A small-molecule ligand and the protein it binds are described below.
Small molecule (SMILES): Cc1nc(N2CCC3(CC2)CO[C@@H](C)[C@H]3N)c(CO)nc1-c1cccc(Cl)c1Cl

Binding-site contacts:
Ligand atom N16 contacts residue THR108 of chain 1.B at 2.5 Å (h-bond).
Ligand atom N03 contacts residue THR219 of chain 1.B at 3.6 Å.
Ligand atom C14 contacts residue GLU249 of chain 1.B at 3.5 Å.
Ligand atom C18 contacts residue THR218 of chain 1.B at 3.6 Å.
Ligand atom C14 contacts residue THR108 of chain 1.B at 3.2 Å.
Ligand atom C23 contacts residue THR219 of chain 1.B at 3.7 Å.
Ligand atom CL29 contacts residue LEU254 of chain 1.B at 3.7 Å.
Ligand atom CL27 contacts residue GLN257 of chain 1.B at 3.5 Å.
Ligand atom C17 contacts residue THR219 of chain 1.B at 3.6 Å.
Ligand atom CL27 contacts residue GLN495 of chain 1.B at 3.4 Å.
Ligand atom C11 contacts residue PHE113 of chain 1.B at 3.4 Å (hydrophobic).
Ligand atom CL29 contacts residue ARG111 of chain 1.B at 3.4 Å.
Ligand atom C15 contacts residue PHE113 of chain 1.B at 3.7 Å (hydrophobic).
Ligand atom O12 contacts residue PHE113 of chain 1.B at 3.2 Å (h-bond).
Ligand atom O19 contacts residue THR218 of chain 1.B at 2.9 Å (h-bond).
Ligand atom C01 contacts residue GLU250 of chain 1.B at 3.5 Å.
Ligand atom C26 contacts residue ARG111 of chain 1.B at 3.4 Å.
Ligand atom N16 contacts residue THR253 of chain 1.B at 3.6 Å (h-bond).
Ligand atom O19 contacts residue LEU216 of chain 1.B at 3.1 Å (h-bond).
Ligand atom C07 contacts residue PHE113 of chain 1.B at 3.3 Å (hydrophobic).
Ligand atom N16 contacts residue GLU110 of chain 1.B at 3.0 Å (salt-bridge).
Ligand atom O19 contacts residue ASN217 of chain 1.B at 3.5 Å.
Ligand atom C07 contacts residue GLU110 of chain 1.B at 3.6 Å.
Ligand atom C01 contacts residue LEU254 of chain 1.B at 3.6 Å (hydrophobic).
Ligand atom O19 contacts residue THR219 of chain 1.B at 3.6 Å (h-bond).
Ligand atom CL29 contacts residue THR253 of chain 1.B at 3.4 Å.
Ligand atom C07 contacts residue ARG111 of chain 1.B at 3.6 Å.
Ligand atom C06 contacts residue ARG111 of chain 1.B at 3.3 Å.
Ligand atom C18 contacts residue LEU216 of chain 1.B at 3.3 Å (hydrophobic).
Ligand atom N03 contacts residue THR253 of chain 1.B at 3.7 Å.
Ligand atom C24 contacts residue LYS492 of chain 1.B at 3.4 Å.
Ligand atom C15 contacts residue THR253 of chain 1.B at 3.4 Å.
Ligand atom C01 contacts residue PRO491 of chain 1.B at 3.6 Å (hydrophobic).
Ligand atom C28 contacts residue ARG111 of chain 1.B at 3.6 Å.
Ligand atom C15 contacts residue THR108 of chain 1.B at 3.3 Å.
Ligand atom C04 contacts residue THR219 of chain 1.B at 3.5 Å.
Ligand atom N16 contacts residue PHE113 of chain 1.B at 2.8 Å (h-bond).
Ligand atom C18 contacts residue ARG111 of chain 1.B at 3.6 Å.
Ligand atom CL27 contacts residue LEU254 of chain 1.B at 3.7 Å.
Ligand atom CL29 contacts residue GLN257 of chain 1.B at 3.6 Å.

Sequence of chain 1.B:
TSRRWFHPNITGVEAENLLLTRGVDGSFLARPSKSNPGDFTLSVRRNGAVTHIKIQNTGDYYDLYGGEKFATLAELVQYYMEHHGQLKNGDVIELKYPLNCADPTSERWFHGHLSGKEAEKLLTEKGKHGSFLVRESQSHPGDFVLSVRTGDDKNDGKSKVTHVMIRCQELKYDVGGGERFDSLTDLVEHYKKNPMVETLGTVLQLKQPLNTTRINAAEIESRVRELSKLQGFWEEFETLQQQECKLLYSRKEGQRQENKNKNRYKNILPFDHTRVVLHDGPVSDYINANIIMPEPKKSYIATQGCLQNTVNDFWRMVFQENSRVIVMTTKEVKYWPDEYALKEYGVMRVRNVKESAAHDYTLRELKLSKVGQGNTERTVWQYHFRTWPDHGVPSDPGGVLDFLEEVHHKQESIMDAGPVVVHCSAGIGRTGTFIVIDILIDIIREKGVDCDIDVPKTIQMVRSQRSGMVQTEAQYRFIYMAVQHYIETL